Binding-site contacts:
Ligand atom CAX contacts residue ASP188 of chain 1.A at 3.8 Å.
Ligand atom OAD contacts residue MG1 of chain 1.G at 2.0 Å.
Ligand atom CAI contacts residue PRO217 of chain 1.A at 4.0 Å (hydrophobic).
Ligand atom CAP contacts residue PRO217 of chain 1.A at 3.6 Å (hydrophobic).
Ligand atom OAD contacts residue ASP131 of chain 1.A at 2.9 Å (salt-bridge).
Ligand atom CAL contacts residue PRO217 of chain 1.A at 3.8 Å (hydrophobic).
Ligand atom NAY contacts residue GLU224 of chain 1.A at 3.6 Å.
Ligand atom NAN contacts residue MG1 of chain 1.F at 2.0 Å.
Ligand atom NAO contacts residue PRO217 of chain 1.A at 3.7 Å.
Ligand atom CAX contacts residue MG1 of chain 1.G at 4.1 Å.
Ligand atom NAY contacts residue MG1 of chain 1.F at 2.9 Å.
Ligand atom CAT contacts residue PRO217 of chain 1.A at 3.6 Å (hydrophobic).
Ligand atom CAX contacts residue MG1 of chain 1.F at 2.8 Å.
Ligand atom CAU contacts residue PRO217 of chain 1.A at 4.0 Å (hydrophobic).
Ligand atom CAH contacts residue MES1 of chain 1.I at 3.6 Å.
Ligand atom CAV contacts residue MG1 of chain 1.G at 2.8 Å.
Ligand atom OAD contacts residue GLU224 of chain 1.A at 3.0 Å (salt-bridge).
Ligand atom OAC contacts residue MG1 of chain 1.G at 2.1 Å.
Ligand atom CAK contacts residue MES1 of chain 1.I at 3.9 Å.
Ligand atom NAY contacts residue ASP188 of chain 1.A at 3.9 Å.
Ligand atom CAJ contacts residue PRO217 of chain 1.A at 3.8 Å (hydrophobic).
Ligand atom FAF contacts residue PRO217 of chain 1.A at 3.7 Å.
Ligand atom CAG contacts residue SO41 of chain 1.L at 3.5 Å.
Ligand atom OAD contacts residue MG1 of chain 1.F at 2.1 Å.
Ligand atom NAN contacts residue ASP188 of chain 1.A at 3.1 Å (salt-bridge).
Ligand atom CAH contacts residue MG1 of chain 1.F at 3.0 Å.
Ligand atom OAC contacts residue PRO217 of chain 1.A at 3.9 Å.
Ligand atom FAF contacts residue GLU224 of chain 1.A at 3.1 Å.
Ligand atom CAG contacts residue MES1 of chain 1.I at 3.6 Å.
Ligand atom OAD contacts residue ASP188 of chain 1.A at 3.3 Å (salt-bridge).
Ligand atom CAS contacts residue PRO217 of chain 1.A at 3.6 Å (hydrophobic).
Ligand atom FAE contacts residue GLN218 of chain 1.A at 3.4 Å.
Ligand atom CAV contacts residue GLU224 of chain 1.A at 3.6 Å.
Ligand atom CAH contacts residue SO41 of chain 1.L at 3.5 Å.
Ligand atom CAV contacts residue PRO217 of chain 1.A at 4.0 Å (hydrophobic).
Ligand atom OAB contacts residue PRO217 of chain 1.A at 3.9 Å.
Ligand atom CAH contacts residue ASP188 of chain 1.A at 3.8 Å.
Ligand atom OAC contacts residue GLU224 of chain 1.A at 2.9 Å (salt-bridge).
Ligand atom CAQ contacts residue PRO217 of chain 1.A at 4.0 Å (hydrophobic).
Ligand atom NAY contacts residue MG1 of chain 1.G at 2.8 Å.

A small-molecule ligand and the protein it binds are described below.
Small molecule (SMILES): [H]/N=C1\c2cccnc2N(O)C(=O)C1C(=O)NCc1ccc(F)cc1F

Sequence of chain 1.A:
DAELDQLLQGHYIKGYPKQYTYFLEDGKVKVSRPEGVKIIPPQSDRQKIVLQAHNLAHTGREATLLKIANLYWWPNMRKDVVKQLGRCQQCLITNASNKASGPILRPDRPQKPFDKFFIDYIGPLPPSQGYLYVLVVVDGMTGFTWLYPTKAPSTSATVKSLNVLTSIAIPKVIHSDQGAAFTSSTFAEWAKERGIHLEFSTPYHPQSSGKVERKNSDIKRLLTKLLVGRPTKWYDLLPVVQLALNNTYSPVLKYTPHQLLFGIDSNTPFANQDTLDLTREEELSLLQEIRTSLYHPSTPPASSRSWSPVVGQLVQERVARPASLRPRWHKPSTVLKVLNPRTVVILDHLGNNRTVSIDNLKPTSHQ